Sequence of chain 2.B:
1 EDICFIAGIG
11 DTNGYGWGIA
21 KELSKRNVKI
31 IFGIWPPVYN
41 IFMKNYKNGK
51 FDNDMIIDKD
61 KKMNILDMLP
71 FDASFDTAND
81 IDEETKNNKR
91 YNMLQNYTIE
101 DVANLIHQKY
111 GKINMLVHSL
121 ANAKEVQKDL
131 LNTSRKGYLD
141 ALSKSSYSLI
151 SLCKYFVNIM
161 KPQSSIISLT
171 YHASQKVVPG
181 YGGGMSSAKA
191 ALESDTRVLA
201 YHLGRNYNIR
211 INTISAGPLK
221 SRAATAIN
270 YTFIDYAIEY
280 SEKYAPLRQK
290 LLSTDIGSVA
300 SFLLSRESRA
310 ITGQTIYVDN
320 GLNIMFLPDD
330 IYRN

Binding-site contacts:
Ligand atom C13 contacts residue ALA121 of chain 2.B at 3.6 Å (hydrophobic).
Ligand atom C15 contacts residue MET185 of chain 2.B at 3.6 Å (hydrophobic).
Ligand atom C16 contacts residue MET185 of chain 2.B at 3.5 Å (hydrophobic).
Ligand atom O19 contacts residue ALA121 of chain 2.B at 4.0 Å.
Ligand atom CL12 contacts residue NAD1 of chain 2.E at 3.1 Å.
Ligand atom CL12 contacts residue ALA223 of chain 2.B at 3.5 Å.
Ligand atom CL20 contacts residue TYR171 of chain 2.B at 3.5 Å.
Ligand atom O5 contacts residue LYS189 of chain 2.B at 3.7 Å.
Ligand atom C8 contacts residue ILE227 of chain 2.B at 3.9 Å (hydrophobic).
Ligand atom C7 contacts residue ILE227 of chain 2.B at 3.8 Å (hydrophobic).
Ligand atom C10 contacts residue MET185 of chain 2.B at 3.9 Å (hydrophobic).
Ligand atom CL20 contacts residue NAD1 of chain 2.E at 3.3 Å.
Ligand atom O5 contacts residue TYR181 of chain 2.B at 2.4 Å (h-bond).
Ligand atom C3 contacts residue TYR171 of chain 2.B at 3.8 Å (hydrophobic).
Ligand atom C4 contacts residue TYR181 of chain 2.B at 3.3 Å (hydrophobic).
Ligand atom N17 contacts residue ALA123 of chain 2.B at 3.5 Å (h-bond).
Ligand atom C8 contacts residue NAD1 of chain 2.E at 3.0 Å.
Ligand atom C6 contacts residue NAD1 of chain 2.E at 3.4 Å.
Ligand atom O18 contacts residue ALA123 of chain 2.B at 3.3 Å (h-bond).
Ligand atom C4 contacts residue NAD1 of chain 2.E at 3.4 Å.
Ligand atom C11 contacts residue ALA223 of chain 2.B at 3.8 Å (hydrophobic).
Ligand atom C7 contacts residue NAD1 of chain 2.E at 3.6 Å.
Ligand atom O5 contacts residue TYR171 of chain 2.B at 3.9 Å.
Ligand atom N17 contacts residue ASN122 of chain 2.B at 4.0 Å.
Ligand atom CL12 contacts residue ALA121 of chain 2.B at 3.9 Å.
Ligand atom O5 contacts residue NAD1 of chain 2.E at 2.5 Å (h-bond).
Ligand atom C16 contacts residue TYR181 of chain 2.B at 4.1 Å (hydrophobic).
Ligand atom C10 contacts residue NAD1 of chain 2.E at 3.9 Å.
Ligand atom O19 contacts residue ALA123 of chain 2.B at 2.9 Å (h-bond).
Ligand atom C8 contacts residue ALA224 of chain 2.B at 3.9 Å (hydrophobic).
Ligand atom C3 contacts residue TYR181 of chain 2.B at 3.5 Å (hydrophobic).
Ligand atom O19 contacts residue ASN122 of chain 2.B at 2.8 Å (h-bond).
Ligand atom C2 contacts residue NAD1 of chain 2.E at 3.2 Å.
Ligand atom C7 contacts residue ALA224 of chain 2.B at 4.0 Å (hydrophobic).
Ligand atom CL20 contacts residue ILE273 of chain 2.B at 3.9 Å.
Ligand atom C13 contacts residue ALA223 of chain 2.B at 3.9 Å (hydrophobic).
Ligand atom O9 contacts residue NAD1 of chain 2.E at 3.1 Å.
Ligand atom C3 contacts residue NAD1 of chain 2.E at 3.3 Å.
Ligand atom C11 contacts residue ALA121 of chain 2.B at 3.8 Å (hydrophobic).
Ligand atom O18 contacts residue VAL126 of chain 2.B at 3.1 Å.

A protein and the small-molecule ligand that binds it are described below.
Small molecule (SMILES): O=[N+]([O-])c1ccc(Oc2ccc(Cl)cc2O)c(Cl)c1